Sequence of chain 1.A:
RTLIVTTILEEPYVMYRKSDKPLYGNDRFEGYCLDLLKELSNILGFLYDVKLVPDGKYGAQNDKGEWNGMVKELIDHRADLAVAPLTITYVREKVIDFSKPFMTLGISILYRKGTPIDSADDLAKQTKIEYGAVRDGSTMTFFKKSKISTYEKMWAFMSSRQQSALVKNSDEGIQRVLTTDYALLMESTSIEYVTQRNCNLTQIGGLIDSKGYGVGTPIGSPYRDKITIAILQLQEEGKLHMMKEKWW

Binding-site contacts:
Ligand atom N contacts residue PRO88 of chain 1.A at 3.0 Å (h-bond).
Ligand atom CAK contacts residue VAL137 of chain 1.A at 3.9 Å (hydrophobic).
Ligand atom CA contacts residue THR90 of chain 1.A at 3.4 Å.
Ligand atom CAT contacts residue TYR61 of chain 1.A at 3.8 Å (hydrophobic).
Ligand atom OE2 contacts residue GLY140 of chain 1.A at 3.3 Å.
Ligand atom OE2 contacts residue THR142 of chain 1.A at 2.9 Å (h-bond).
Ligand atom N contacts residue THR90 of chain 1.A at 3.2 Å (h-bond).
Ligand atom CAB contacts residue ASP139 of chain 1.A at 3.6 Å.
Ligand atom CAB contacts residue GLY140 of chain 1.A at 3.7 Å.
Ligand atom O contacts residue ARG95 of chain 1.A at 3.1 Å (salt-bridge).
Ligand atom C contacts residue SER141 of chain 1.A at 3.2 Å.
Ligand atom OXT contacts residue SER141 of chain 1.A at 3.6 Å (h-bond).
Ligand atom CG contacts residue GLU190 of chain 1.A at 3.6 Å.
Ligand atom O contacts residue GLY140 of chain 1.A at 3.7 Å.
Ligand atom CAA contacts residue GLU13 of chain 1.A at 3.6 Å.
Ligand atom OXT contacts residue PRO88 of chain 1.A at 3.7 Å.
Ligand atom N contacts residue GLU190 of chain 1.A at 3.0 Å (salt-bridge).
Ligand atom OE1 contacts residue THR142 of chain 1.A at 2.6 Å (h-bond).
Ligand atom C contacts residue THR90 of chain 1.A at 3.5 Å.
Ligand atom CAP contacts residue TYR61 of chain 1.A at 3.8 Å (hydrophobic).
Ligand atom OXT contacts residue THR90 of chain 1.A at 3.2 Å (h-bond).
Ligand atom O contacts residue SER141 of chain 1.A at 2.6 Å (h-bond).
Ligand atom OAD contacts residue LYS60 of chain 1.A at 3.4 Å.
Ligand atom C contacts residue ARG95 of chain 1.A at 3.4 Å.
Ligand atom CAA contacts residue SER173 of chain 1.A at 3.8 Å.
Ligand atom OE2 contacts residue SER141 of chain 1.A at 2.9 Å (h-bond).
Ligand atom CAB contacts residue ARG138 of chain 1.A at 3.0 Å.
Ligand atom CAI contacts residue TYR61 of chain 1.A at 3.5 Å (hydrophobic).
Ligand atom OE1 contacts residue GLU190 of chain 1.A at 3.3 Å.
Ligand atom CA contacts residue GLU190 of chain 1.A at 3.6 Å.
Ligand atom OAD contacts residue TYR61 of chain 1.A at 2.8 Å (h-bond).
Ligand atom CAQ contacts residue TYR61 of chain 1.A at 3.7 Å (hydrophobic).
Ligand atom CAL contacts residue TYR61 of chain 1.A at 3.8 Å (hydrophobic).
Ligand atom CAL contacts residue PRO88 of chain 1.A at 3.4 Å (hydrophobic).
Ligand atom OXT contacts residue TYR61 of chain 1.A at 3.9 Å.
Ligand atom OXT contacts residue ARG95 of chain 1.A at 2.7 Å (salt-bridge).
Ligand atom CAL contacts residue GLU190 of chain 1.A at 3.5 Å.
Ligand atom CAJ contacts residue TYR61 of chain 1.A at 3.7 Å (hydrophobic).
Ligand atom CD contacts residue THR142 of chain 1.A at 3.4 Å.
Ligand atom CD contacts residue GLU190 of chain 1.A at 3.9 Å.

The small molecule below binds the protein below.
Small molecule (SMILES): C/C(=C/C=C/[C@@H](C)C(=O)O)[C@H]1CN[C@H](C(=O)O)[C@H]1CC(=O)O